Binding-site contacts:
Ligand atom C2 contacts residue ASN246 of chain 1.A at 2.4 Å.
Ligand atom C7 contacts residue ASN246 of chain 1.A at 3.9 Å.
Ligand atom C1 contacts residue THR248 of chain 1.A at 4.3 Å.
Ligand atom O5 contacts residue ASN249 of chain 1.A at 3.5 Å.
Ligand atom O5 contacts residue THR248 of chain 1.A at 4.1 Å.
Ligand atom C5 contacts residue ASN249 of chain 1.A at 4.4 Å.
Ligand atom N2 contacts residue ASN246 of chain 1.A at 2.9 Å (h-bond).
Ligand atom O5 contacts residue ASN246 of chain 1.A at 2.4 Å (h-bond).
Ligand atom C1 contacts residue ASN249 of chain 1.A at 4.3 Å.
Ligand atom O6 contacts residue THR248 of chain 1.A at 4.2 Å.
Ligand atom C5 contacts residue THR248 of chain 1.A at 3.8 Å.
Ligand atom C5 contacts residue ASN246 of chain 1.A at 3.7 Å.
Ligand atom C4 contacts residue ASN246 of chain 1.A at 4.2 Å.
Ligand atom C3 contacts residue ASN246 of chain 1.A at 3.8 Å.
Ligand atom O7 contacts residue ASN246 of chain 1.A at 4.4 Å.
Ligand atom C1 contacts residue ASN246 of chain 1.A at 1.4 Å.
Ligand atom C6 contacts residue THR248 of chain 1.A at 3.9 Å.
Ligand atom C6 contacts residue ASN249 of chain 1.A at 4.3 Å.

A protein and the small-molecule ligand that binds it are described below.
Small molecule (SMILES): CC(=O)N[C@@H]1[C@@H](O)[C@H](O)[C@@H](CO)O[C@H]1O

Sequence of chain 1.A:
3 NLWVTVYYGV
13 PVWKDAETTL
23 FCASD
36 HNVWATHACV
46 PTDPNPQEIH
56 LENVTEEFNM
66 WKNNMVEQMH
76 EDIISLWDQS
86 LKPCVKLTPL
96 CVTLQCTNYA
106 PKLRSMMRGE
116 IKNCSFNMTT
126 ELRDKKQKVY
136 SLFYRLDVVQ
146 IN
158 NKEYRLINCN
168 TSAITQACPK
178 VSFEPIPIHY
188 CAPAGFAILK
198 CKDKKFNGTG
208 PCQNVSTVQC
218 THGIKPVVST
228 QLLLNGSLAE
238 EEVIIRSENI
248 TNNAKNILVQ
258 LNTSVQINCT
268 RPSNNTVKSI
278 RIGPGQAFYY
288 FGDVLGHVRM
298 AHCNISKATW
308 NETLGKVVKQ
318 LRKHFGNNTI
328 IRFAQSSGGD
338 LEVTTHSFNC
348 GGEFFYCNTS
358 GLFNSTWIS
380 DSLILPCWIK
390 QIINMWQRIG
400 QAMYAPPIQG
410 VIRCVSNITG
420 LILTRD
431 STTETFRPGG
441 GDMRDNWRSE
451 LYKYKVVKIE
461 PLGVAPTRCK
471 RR